Sequence of chain 1.E:
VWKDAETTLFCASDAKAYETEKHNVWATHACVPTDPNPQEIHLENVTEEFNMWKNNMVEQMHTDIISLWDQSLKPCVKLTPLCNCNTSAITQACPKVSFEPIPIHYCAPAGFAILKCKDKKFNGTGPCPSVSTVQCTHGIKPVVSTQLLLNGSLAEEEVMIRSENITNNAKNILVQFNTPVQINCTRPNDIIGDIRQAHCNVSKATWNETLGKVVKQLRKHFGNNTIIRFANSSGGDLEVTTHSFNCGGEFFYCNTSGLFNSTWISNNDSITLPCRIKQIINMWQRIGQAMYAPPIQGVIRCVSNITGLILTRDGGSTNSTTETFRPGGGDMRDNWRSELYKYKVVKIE

Sequence of chain 1.A:
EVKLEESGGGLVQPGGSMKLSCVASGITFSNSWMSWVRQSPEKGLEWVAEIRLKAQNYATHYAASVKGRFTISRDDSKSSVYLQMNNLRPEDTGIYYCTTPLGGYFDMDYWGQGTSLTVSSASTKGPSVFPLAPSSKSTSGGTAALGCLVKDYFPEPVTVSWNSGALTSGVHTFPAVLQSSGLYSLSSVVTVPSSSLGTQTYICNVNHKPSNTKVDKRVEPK

Binding-site contacts:
Ligand atom C1 contacts residue ASN172 of chain 1.E at 3.7 Å.
Ligand atom C5 contacts residue ASN169 of chain 1.E at 3.7 Å.
Ligand atom C5 contacts residue ASN172 of chain 1.E at 4.2 Å.
Ligand atom O5 contacts residue ASN172 of chain 1.E at 3.2 Å.
Ligand atom N2 contacts residue ASN169 of chain 1.E at 2.9 Å (h-bond).
Ligand atom C4 contacts residue ASN169 of chain 1.E at 4.2 Å.
Ligand atom C1 contacts residue THR171 of chain 1.E at 3.7 Å.
Ligand atom O5 contacts residue ASN169 of chain 1.E at 2.4 Å (h-bond).
Ligand atom C2 contacts residue ASN169 of chain 1.E at 2.5 Å.
Ligand atom C8 contacts residue ASN169 of chain 1.E at 4.2 Å.
Ligand atom O6 contacts residue ASN172 of chain 1.E at 3.3 Å.
Ligand atom O4 contacts residue ASN57 of chain 1.A at 3.9 Å.
Ligand atom C6 contacts residue ASN172 of chain 1.E at 4.2 Å.
Ligand atom C3 contacts residue ASN169 of chain 1.E at 3.8 Å.
Ligand atom C6 contacts residue ASN57 of chain 1.A at 4.3 Å.
Ligand atom C7 contacts residue ASN169 of chain 1.E at 3.1 Å.
Ligand atom O5 contacts residue THR171 of chain 1.E at 3.8 Å.
Ligand atom C5 contacts residue THR171 of chain 1.E at 3.7 Å.
Ligand atom C1 contacts residue ASN169 of chain 1.E at 1.4 Å.
Ligand atom O7 contacts residue ASN169 of chain 1.E at 3.0 Å (h-bond).
Ligand atom C6 contacts residue THR171 of chain 1.E at 4.1 Å.

A protein and the small-molecule ligand that binds it are described below.
Small molecule (SMILES): CC(=O)N[C@@H]1[C@@H](O)[C@H](O)[C@@H](CO)O[C@H]1O